Sequence of chain 34.A:
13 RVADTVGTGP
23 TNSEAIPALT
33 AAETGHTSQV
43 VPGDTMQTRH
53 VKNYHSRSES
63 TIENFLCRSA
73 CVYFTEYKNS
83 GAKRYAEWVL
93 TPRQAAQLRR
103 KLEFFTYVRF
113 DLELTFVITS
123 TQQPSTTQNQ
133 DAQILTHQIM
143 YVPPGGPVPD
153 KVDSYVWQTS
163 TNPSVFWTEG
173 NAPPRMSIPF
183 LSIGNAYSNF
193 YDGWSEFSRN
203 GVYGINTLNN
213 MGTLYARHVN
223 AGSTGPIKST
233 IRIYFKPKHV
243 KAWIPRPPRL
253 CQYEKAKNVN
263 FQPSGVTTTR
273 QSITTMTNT

The small molecule below binds the protein below.
Small molecule (SMILES): O=C(O)c1ccc(NS(=O)(=O)c2ccc(N3C(=O)c4ccccc4C3=O)cc2)cc1

Sequence of chain 3.C:
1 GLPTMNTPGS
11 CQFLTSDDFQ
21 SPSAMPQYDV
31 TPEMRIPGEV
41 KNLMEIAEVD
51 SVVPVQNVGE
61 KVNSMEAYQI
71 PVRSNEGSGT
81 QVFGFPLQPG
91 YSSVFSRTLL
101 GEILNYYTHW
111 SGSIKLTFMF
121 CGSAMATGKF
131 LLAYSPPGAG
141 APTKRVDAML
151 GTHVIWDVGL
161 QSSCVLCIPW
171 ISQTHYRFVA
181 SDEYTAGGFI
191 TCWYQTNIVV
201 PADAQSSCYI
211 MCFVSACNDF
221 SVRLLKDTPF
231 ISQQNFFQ

Binding-site contacts:
Ligand atom C6 contacts residue SER156 of chain 34.A at 3.4 Å.
Ligand atom C13 contacts residue PHE236 of chain 3.C at 3.4 Å (hydrophobic).
Ligand atom C3 contacts residue ASP155 of chain 34.A at 3.0 Å.
Ligand atom C4 contacts residue SER156 of chain 34.A at 3.0 Å.
Ligand atom C7 contacts residue GLN234 of chain 3.C at 2.2 Å.
Ligand atom O1 contacts residue GLN233 of chain 3.C at 3.6 Å.
Ligand atom C13 contacts residue PHE76 of chain 3.A at 2.9 Å (hydrophobic).
Ligand atom C14 contacts residue PHE76 of chain 3.A at 3.3 Å (hydrophobic).
Ligand atom C2 contacts residue GLN160 of chain 34.A at 3.5 Å.
Ligand atom O5 contacts residue ARG234 of chain 3.A at 2.7 Å (salt-bridge).
Ligand atom C21 contacts residue ARG234 of chain 3.A at 3.5 Å.
Ligand atom O1 contacts residue GLN234 of chain 3.C at 2.6 Å (h-bond).
Ligand atom N1 contacts residue TYR157 of chain 34.A at 2.5 Å (h-bond).
Ligand atom C1 contacts residue GLN160 of chain 34.A at 2.6 Å.
Ligand atom C8 contacts residue GLN234 of chain 3.C at 2.9 Å.
Ligand atom C21 contacts residue GLN160 of chain 34.A at 3.6 Å.
Ligand atom O6 contacts residue ARG234 of chain 3.A at 3.4 Å (salt-bridge).
Ligand atom C1 contacts residue TYR157 of chain 34.A at 3.5 Å (hydrophobic).
Ligand atom N1 contacts residue ASP155 of chain 34.A at 2.5 Å (salt-bridge).
Ligand atom O2 contacts residue GLN233 of chain 3.C at 2.9 Å (h-bond).
Ligand atom O2 contacts residue GLN234 of chain 3.C at 2.5 Å (h-bond).
Ligand atom O6 contacts residue GLN160 of chain 34.A at 2.9 Å.
Ligand atom C6 contacts residue TYR157 of chain 34.A at 2.6 Å (hydrophobic).
Ligand atom C5 contacts residue TYR157 of chain 34.A at 2.8 Å (hydrophobic).
Ligand atom O4 contacts residue PHE76 of chain 3.A at 2.2 Å.
Ligand atom C5 contacts residue SER156 of chain 34.A at 2.9 Å.
Ligand atom O5 contacts residue ARG219 of chain 34.A at 3.5 Å (salt-bridge).
Ligand atom C20 contacts residue PHE76 of chain 3.A at 3.2 Å (hydrophobic).
Ligand atom C4 contacts residue ASP155 of chain 34.A at 1.9 Å.
Ligand atom C2 contacts residue SER156 of chain 34.A at 3.6 Å.
Ligand atom C3 contacts residue SER156 of chain 34.A at 3.2 Å.
Ligand atom O2 contacts residue TYR157 of chain 34.A at 3.4 Å.
Ligand atom C6 contacts residue GLN160 of chain 34.A at 2.9 Å.
Ligand atom C12 contacts residue GLN234 of chain 3.C at 2.8 Å.
Ligand atom C8 contacts residue ASP155 of chain 34.A at 3.7 Å.
Ligand atom C4 contacts residue TYR157 of chain 34.A at 3.5 Å (hydrophobic).
Ligand atom C5 contacts residue ASP155 of chain 34.A at 2.5 Å.
Ligand atom S1 contacts residue GLN234 of chain 3.C at 2.2 Å (h-bond).
Ligand atom O4 contacts residue PHE236 of chain 3.C at 2.6 Å.
Ligand atom N1 contacts residue SER156 of chain 34.A at 2.9 Å.

Sequence of chain 3.A:
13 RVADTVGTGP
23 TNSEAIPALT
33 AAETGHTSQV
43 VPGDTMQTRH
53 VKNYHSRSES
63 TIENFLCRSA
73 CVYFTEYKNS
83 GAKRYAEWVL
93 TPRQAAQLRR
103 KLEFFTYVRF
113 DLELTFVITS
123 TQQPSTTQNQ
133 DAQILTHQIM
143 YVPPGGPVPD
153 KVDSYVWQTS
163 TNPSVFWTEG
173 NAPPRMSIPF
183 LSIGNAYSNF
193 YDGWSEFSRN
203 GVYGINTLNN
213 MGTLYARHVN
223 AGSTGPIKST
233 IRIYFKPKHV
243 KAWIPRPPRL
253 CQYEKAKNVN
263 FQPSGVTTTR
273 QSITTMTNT